Binding-site contacts:
Ligand atom C3 contacts residue ASN298 of chain 1.B at 3.8 Å.
Ligand atom C5 contacts residue ASN298 of chain 1.B at 3.7 Å.
Ligand atom O7 contacts residue ASN298 of chain 1.B at 4.1 Å.
Ligand atom C2 contacts residue ASN298 of chain 1.B at 2.5 Å.
Ligand atom O5 contacts residue ASN298 of chain 1.B at 2.4 Å (h-bond).
Ligand atom C1 contacts residue ASN298 of chain 1.B at 1.4 Å.
Ligand atom N2 contacts residue ASN298 of chain 1.B at 2.9 Å (h-bond).
Ligand atom C4 contacts residue ASN298 of chain 1.B at 4.3 Å.
Ligand atom C7 contacts residue ASN298 of chain 1.B at 4.0 Å.

A protein and the small-molecule ligand that binds it are described below.
Small molecule (SMILES): CC(=O)N[C@@H]1[C@@H](O)[C@H](O)[C@@H](CO)O[C@H]1O

Sequence of chain 1.B:
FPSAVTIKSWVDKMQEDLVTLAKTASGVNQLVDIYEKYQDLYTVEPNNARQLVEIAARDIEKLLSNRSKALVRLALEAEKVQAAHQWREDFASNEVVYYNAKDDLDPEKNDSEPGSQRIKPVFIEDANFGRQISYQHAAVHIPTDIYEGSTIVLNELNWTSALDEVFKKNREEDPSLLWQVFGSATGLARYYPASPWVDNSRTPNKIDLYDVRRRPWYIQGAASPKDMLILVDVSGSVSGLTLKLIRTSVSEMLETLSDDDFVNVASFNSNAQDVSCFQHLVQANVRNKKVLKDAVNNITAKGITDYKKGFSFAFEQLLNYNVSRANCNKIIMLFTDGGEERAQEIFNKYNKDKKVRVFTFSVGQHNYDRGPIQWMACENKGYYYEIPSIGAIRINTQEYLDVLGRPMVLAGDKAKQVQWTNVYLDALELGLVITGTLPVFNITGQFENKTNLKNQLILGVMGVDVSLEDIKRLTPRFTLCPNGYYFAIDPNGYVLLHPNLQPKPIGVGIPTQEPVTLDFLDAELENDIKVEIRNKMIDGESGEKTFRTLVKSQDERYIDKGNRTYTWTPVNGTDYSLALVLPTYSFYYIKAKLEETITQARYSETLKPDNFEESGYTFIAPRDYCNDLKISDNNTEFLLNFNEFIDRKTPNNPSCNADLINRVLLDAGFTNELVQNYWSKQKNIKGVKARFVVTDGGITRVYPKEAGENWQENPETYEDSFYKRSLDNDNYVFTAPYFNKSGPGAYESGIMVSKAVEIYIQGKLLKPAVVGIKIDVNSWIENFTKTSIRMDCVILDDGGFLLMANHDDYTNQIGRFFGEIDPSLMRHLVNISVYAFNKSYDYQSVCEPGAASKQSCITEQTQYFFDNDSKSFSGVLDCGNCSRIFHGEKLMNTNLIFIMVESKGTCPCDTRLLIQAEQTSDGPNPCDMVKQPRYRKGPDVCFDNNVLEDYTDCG